Binding-site contacts:
Ligand atom N9 contacts residue ASP338 of chain 1.A at 2.9 Å (salt-bridge).
Ligand atom N11 contacts residue THR344 of chain 1.A at 3.4 Å (h-bond).
Ligand atom N13 contacts residue ASP343 of chain 1.A at 2.8 Å (salt-bridge).
Ligand atom O28 contacts residue LYS450 of chain 1.A at 2.7 Å (salt-bridge).
Ligand atom S4 contacts residue GLU311 of chain 1.A at 3.3 Å.
Ligand atom N10 contacts residue LEU342 of chain 1.A at 2.8 Å (h-bond).
Ligand atom N33 contacts residue CYS494 of chain 1.A at 3.3 Å (h-bond).
Ligand atom O7P contacts residue ALA183 of chain 1.A at 3.1 Å (h-bond).
Ligand atom O8 contacts residue NA1 of chain 1.D at 2.5 Å (h-bond).
Ligand atom O2P contacts residue ALA92 of chain 1.A at 3.1 Å.
Ligand atom O6P contacts residue GLY95 of chain 1.A at 2.8 Å (h-bond).
Ligand atom O22 contacts residue ARG76 of chain 1.A at 2.8 Å (salt-bridge).
Ligand atom O2P contacts residue ARG186 of chain 1.A at 2.9 Å (salt-bridge).
Ligand atom O5P contacts residue ALA183 of chain 1.A at 2.8 Å (h-bond).
Ligand atom O28 contacts residue ILE449 of chain 1.A at 3.3 Å.
Ligand atom O2P contacts residue GLY185 of chain 1.A at 3.4 Å (h-bond).
Ligand atom C30 contacts residue ASP489 of chain 1.A at 3.2 Å.
Ligand atom O3P contacts residue ASN93 of chain 1.A at 3.0 Å (h-bond).
Ligand atom MG1 contacts residue ALA183 of chain 1.A at 2.1 Å.
Ligand atom O3P contacts residue LYS450 of chain 1.A at 3.0 Å (salt-bridge).
Ligand atom O6P contacts residue ARG182 of chain 1.A at 2.8 Å.
Ligand atom N30 contacts residue ASP489 of chain 1.A at 2.7 Å (salt-bridge).
Ligand atom O2G contacts residue ALA183 of chain 1.A at 2.6 Å (h-bond).
Ligand atom N29 contacts residue ASP489 of chain 1.A at 2.9 Å (salt-bridge).
Ligand atom C10 contacts residue ASP338 of chain 1.A at 3.2 Å.
Ligand atom O1P contacts residue ASN93 of chain 1.A at 2.9 Å (h-bond).
Ligand atom O1G contacts residue ASN93 of chain 1.A at 2.9 Å (h-bond).
Ligand atom O5P contacts residue ARG76 of chain 1.A at 3.4 Å (salt-bridge).
Ligand atom N31 contacts residue LEU495 of chain 1.A at 3.0 Å (h-bond).
Ligand atom O8P contacts residue ARG76 of chain 1.A at 2.9 Å (salt-bridge).
Ligand atom N30 contacts residue LEU493 of chain 1.A at 2.8 Å (h-bond).
Ligand atom O1P contacts residue GLY185 of chain 1.A at 2.9 Å (h-bond).
Ligand atom N33 contacts residue ARG76 of chain 1.A at 3.1 Å (salt-bridge).
Ligand atom O1P contacts residue ALA183 of chain 1.A at 2.9 Å (h-bond).
Ligand atom O4P contacts residue ARG186 of chain 1.A at 3.3 Å.
Ligand atom MG1 contacts residue ASN93 of chain 1.A at 2.0 Å.
Ligand atom O5P contacts residue ASN93 of chain 1.A at 3.0 Å (h-bond).
Ligand atom N10 contacts residue ASP338 of chain 1.A at 2.8 Å (salt-bridge).
Ligand atom O2P contacts residue ARG444 of chain 1.A at 2.5 Å (salt-bridge).
Ligand atom O8P contacts residue ARG182 of chain 1.A at 3.0 Å (salt-bridge).

The protein below binds the small molecule below.
Small molecule (SMILES): Nc1nc2c(c(=O)[nH]1)N[C@H]1C(S)=C(S)[C@@H](CO[P](=O)(O)O[Mg](<-O)(<-O)O[P](=O)(O)OC[C@H]3O[C@H]4Nc5nc(N)[nH]c(=O)c5N[C@H]4C(S[W])=C3S)O[C@H]1N2

Sequence of chain 1.A:
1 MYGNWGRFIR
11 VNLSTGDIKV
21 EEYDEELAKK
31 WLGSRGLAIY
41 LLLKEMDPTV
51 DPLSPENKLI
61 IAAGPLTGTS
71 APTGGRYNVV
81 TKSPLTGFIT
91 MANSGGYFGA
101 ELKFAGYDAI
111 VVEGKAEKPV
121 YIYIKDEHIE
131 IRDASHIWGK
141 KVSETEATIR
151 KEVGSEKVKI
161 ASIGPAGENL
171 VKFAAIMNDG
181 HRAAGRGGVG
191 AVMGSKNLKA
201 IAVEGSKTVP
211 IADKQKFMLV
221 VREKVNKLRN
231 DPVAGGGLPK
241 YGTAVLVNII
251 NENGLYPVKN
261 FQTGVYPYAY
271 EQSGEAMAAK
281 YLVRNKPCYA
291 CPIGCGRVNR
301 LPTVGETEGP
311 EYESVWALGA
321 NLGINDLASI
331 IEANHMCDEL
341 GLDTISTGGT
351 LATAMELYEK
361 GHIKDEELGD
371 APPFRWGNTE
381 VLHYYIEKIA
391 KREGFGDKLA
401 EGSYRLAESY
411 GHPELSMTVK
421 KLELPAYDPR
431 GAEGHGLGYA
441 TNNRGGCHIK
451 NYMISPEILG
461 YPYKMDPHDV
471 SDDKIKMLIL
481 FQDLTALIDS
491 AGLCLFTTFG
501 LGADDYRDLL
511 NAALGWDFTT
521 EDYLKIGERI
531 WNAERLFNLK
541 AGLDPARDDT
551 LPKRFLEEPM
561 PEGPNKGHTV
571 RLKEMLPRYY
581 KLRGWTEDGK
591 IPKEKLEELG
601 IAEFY